Binding-site contacts:
Ligand atom C6 contacts residue GLN580 of chain 1.C at 3.7 Å.
Ligand atom C3 contacts residue ASN331 of chain 1.C at 3.8 Å.
Ligand atom C1 contacts residue ASN331 of chain 1.C at 1.4 Å.
Ligand atom C5 contacts residue GLN580 of chain 1.C at 3.8 Å.
Ligand atom C5 contacts residue ASN331 of chain 1.C at 3.6 Å.
Ligand atom C8 contacts residue ASN331 of chain 1.C at 3.7 Å.
Ligand atom O5 contacts residue ASN331 of chain 1.C at 2.3 Å (h-bond).
Ligand atom C4 contacts residue ASN331 of chain 1.C at 4.2 Å.
Ligand atom C7 contacts residue ASN331 of chain 1.C at 3.5 Å.
Ligand atom N2 contacts residue ASN331 of chain 1.C at 2.6 Å (h-bond).
Ligand atom O5 contacts residue GLN580 of chain 1.C at 4.4 Å.
Ligand atom C2 contacts residue ASN331 of chain 1.C at 2.5 Å.

A protein and the small-molecule ligand that binds it are described below.
Small molecule (SMILES): CC(=O)N[C@@H]1[C@@H](O)[C@H](O)[C@@H](CO)O[C@H]1O

Sequence of chain 1.C:
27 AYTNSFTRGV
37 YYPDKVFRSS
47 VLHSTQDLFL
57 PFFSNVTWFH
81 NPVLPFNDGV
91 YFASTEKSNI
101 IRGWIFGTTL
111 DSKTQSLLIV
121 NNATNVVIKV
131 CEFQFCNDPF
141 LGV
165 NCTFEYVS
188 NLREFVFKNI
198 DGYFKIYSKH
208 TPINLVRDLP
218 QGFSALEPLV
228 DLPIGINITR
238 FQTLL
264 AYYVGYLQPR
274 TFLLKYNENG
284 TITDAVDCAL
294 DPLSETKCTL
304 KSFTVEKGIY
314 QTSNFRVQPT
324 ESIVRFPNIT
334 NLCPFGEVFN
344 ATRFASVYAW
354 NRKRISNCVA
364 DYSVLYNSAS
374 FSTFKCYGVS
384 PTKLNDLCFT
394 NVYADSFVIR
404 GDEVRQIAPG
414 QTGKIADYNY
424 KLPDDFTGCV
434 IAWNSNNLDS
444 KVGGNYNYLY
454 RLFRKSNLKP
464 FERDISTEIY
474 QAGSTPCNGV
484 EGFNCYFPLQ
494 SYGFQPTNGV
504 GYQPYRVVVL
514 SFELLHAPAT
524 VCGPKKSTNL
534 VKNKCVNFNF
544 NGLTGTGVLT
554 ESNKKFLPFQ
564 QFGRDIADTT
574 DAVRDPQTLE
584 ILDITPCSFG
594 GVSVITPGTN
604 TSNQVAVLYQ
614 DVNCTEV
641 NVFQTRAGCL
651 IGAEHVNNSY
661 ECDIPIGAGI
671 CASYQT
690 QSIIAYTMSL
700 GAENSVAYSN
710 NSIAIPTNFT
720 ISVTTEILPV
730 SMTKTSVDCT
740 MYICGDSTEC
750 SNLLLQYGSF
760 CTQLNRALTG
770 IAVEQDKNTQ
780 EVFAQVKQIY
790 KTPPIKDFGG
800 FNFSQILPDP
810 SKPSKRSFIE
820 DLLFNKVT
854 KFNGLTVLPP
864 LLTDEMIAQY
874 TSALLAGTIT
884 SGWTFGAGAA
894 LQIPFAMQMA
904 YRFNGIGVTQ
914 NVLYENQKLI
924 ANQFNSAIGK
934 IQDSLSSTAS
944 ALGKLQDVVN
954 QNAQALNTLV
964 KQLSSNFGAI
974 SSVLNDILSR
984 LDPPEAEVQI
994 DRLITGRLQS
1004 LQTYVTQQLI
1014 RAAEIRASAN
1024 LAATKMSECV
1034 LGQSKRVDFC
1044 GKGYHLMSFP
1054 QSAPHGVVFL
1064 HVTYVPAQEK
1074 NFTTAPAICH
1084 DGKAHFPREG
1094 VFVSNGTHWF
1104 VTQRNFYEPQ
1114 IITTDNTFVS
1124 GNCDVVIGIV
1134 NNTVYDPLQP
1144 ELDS